Sequence of chain 1.A:
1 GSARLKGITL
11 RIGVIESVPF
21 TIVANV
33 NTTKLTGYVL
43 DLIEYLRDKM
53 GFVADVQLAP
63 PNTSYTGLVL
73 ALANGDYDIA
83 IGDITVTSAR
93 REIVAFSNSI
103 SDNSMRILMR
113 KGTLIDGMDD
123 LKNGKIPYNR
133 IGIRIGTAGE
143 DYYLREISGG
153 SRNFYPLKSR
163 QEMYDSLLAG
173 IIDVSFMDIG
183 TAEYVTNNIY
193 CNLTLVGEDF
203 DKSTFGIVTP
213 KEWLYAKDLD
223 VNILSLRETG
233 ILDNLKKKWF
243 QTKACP

This small molecule binds to this protein.
Small molecule (SMILES): N[C@@H](CCC(=O)O)C(=O)O

Binding-site contacts:
Ligand atom OE2 contacts residue MET179 of chain 1.A at 3.8 Å.
Ligand atom CA contacts residue ASP85 of chain 1.A at 3.8 Å.
Ligand atom C contacts residue TYR67 of chain 1.A at 3.8 Å (hydrophobic).
Ligand atom OE1 contacts residue THR139 of chain 1.A at 3.7 Å.
Ligand atom C contacts residue THR87 of chain 1.A at 3.6 Å.
Ligand atom O contacts residue ILE86 of chain 1.A at 3.6 Å.
Ligand atom C contacts residue ASP85 of chain 1.A at 4.2 Å.
Ligand atom CB contacts residue THR139 of chain 1.A at 4.1 Å.
Ligand atom N contacts residue PHE207 of chain 1.A at 3.7 Å.
Ligand atom CD contacts residue ARG136 of chain 1.A at 3.3 Å.
Ligand atom O contacts residue ASP85 of chain 1.A at 3.7 Å.
Ligand atom CA contacts residue ASP180 of chain 1.A at 3.6 Å.
Ligand atom OE2 contacts residue ARG136 of chain 1.A at 2.9 Å (salt-bridge).
Ligand atom CB contacts residue TYR67 of chain 1.A at 3.6 Å (hydrophobic).
Ligand atom OE1 contacts residue ARG136 of chain 1.A at 3.4 Å (salt-bridge).
Ligand atom N contacts residue ASP85 of chain 1.A at 2.8 Å (salt-bridge).
Ligand atom OXT contacts residue THR139 of chain 1.A at 3.2 Å.
Ligand atom O contacts residue THR87 of chain 1.A at 2.9 Å (h-bond).
Ligand atom OXT contacts residue GLY138 of chain 1.A at 4.1 Å.
Ligand atom CG contacts residue ARG136 of chain 1.A at 3.8 Å.
Ligand atom OE1 contacts residue ASP180 of chain 1.A at 3.9 Å.
Ligand atom CB contacts residue ASP180 of chain 1.A at 3.9 Å.
Ligand atom CB contacts residue ASP85 of chain 1.A at 4.0 Å.
Ligand atom O contacts residue TYR67 of chain 1.A at 3.6 Å.
Ligand atom C contacts residue ALA140 of chain 1.A at 3.9 Å (hydrophobic).
Ligand atom N contacts residue THR87 of chain 1.A at 2.9 Å (h-bond).
Ligand atom OE2 contacts residue ASP180 of chain 1.A at 3.1 Å (salt-bridge).
Ligand atom C contacts residue ARG92 of chain 1.A at 3.5 Å.
Ligand atom OXT contacts residue ARG92 of chain 1.A at 2.9 Å (salt-bridge).
Ligand atom CG contacts residue TYR67 of chain 1.A at 4.2 Å (hydrophobic).
Ligand atom CA contacts residue THR87 of chain 1.A at 3.5 Å.
Ligand atom O contacts residue ARG92 of chain 1.A at 2.8 Å (salt-bridge).
Ligand atom N contacts residue ILE86 of chain 1.A at 4.3 Å.
Ligand atom CA contacts residue TYR67 of chain 1.A at 4.3 Å (hydrophobic).
Ligand atom N contacts residue ASP180 of chain 1.A at 2.8 Å (salt-bridge).
Ligand atom CG contacts residue ASP180 of chain 1.A at 3.1 Å.
Ligand atom CG contacts residue ARG162 of chain 1.A at 3.6 Å.
Ligand atom OXT contacts residue ALA140 of chain 1.A at 2.9 Å (h-bond).
Ligand atom CD contacts residue ASP180 of chain 1.A at 3.3 Å.
Ligand atom OXT contacts residue TYR67 of chain 1.A at 3.5 Å.